Binding-site contacts:
Ligand atom C1 contacts residue ASN353 of chain 1.A at 1.4 Å.
Ligand atom C3 contacts residue ASN353 of chain 1.A at 3.9 Å.
Ligand atom C7 contacts residue ASN353 of chain 1.A at 3.4 Å.
Ligand atom C4 contacts residue ASN353 of chain 1.A at 4.2 Å.
Ligand atom C2 contacts residue ASN353 of chain 1.A at 2.6 Å.
Ligand atom C5 contacts residue ASN353 of chain 1.A at 3.7 Å.
Ligand atom N2 contacts residue ASN353 of chain 1.A at 3.2 Å (h-bond).
Ligand atom O5 contacts residue VAL352 of chain 1.A at 3.9 Å.
Ligand atom O5 contacts residue ASN353 of chain 1.A at 2.2 Å (h-bond).
Ligand atom O7 contacts residue ASN353 of chain 1.A at 3.3 Å (h-bond).
Ligand atom C6 contacts residue VAL352 of chain 1.A at 4.2 Å (hydrophobic).

Sequence of chain 1.A:
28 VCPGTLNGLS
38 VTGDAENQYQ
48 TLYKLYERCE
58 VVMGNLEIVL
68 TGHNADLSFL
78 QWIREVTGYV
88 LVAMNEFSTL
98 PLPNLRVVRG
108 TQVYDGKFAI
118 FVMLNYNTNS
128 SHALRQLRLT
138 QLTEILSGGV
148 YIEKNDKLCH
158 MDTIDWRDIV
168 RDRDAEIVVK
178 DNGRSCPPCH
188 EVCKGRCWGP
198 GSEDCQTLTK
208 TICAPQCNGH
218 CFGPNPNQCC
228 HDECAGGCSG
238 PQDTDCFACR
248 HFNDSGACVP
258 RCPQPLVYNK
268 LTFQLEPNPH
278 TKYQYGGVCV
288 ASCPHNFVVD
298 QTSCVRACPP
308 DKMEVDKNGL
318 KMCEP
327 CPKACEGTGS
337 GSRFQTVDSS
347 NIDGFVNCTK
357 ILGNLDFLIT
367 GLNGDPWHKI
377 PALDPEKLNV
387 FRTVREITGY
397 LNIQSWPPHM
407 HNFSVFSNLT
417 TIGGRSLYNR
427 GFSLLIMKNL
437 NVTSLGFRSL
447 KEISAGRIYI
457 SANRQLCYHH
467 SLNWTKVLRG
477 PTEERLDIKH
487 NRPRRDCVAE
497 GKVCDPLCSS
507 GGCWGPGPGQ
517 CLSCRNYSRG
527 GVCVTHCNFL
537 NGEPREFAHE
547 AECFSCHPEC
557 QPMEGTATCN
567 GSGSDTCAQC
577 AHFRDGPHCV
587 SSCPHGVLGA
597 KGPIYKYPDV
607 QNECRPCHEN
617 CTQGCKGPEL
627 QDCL

A small-molecule ligand and the protein it binds are described below.
Small molecule (SMILES): CC(=O)N[C@@H]1[C@@H](O)[C@H](O)[C@@H](CO)O[C@H]1O